Sequence of chain 1.A:
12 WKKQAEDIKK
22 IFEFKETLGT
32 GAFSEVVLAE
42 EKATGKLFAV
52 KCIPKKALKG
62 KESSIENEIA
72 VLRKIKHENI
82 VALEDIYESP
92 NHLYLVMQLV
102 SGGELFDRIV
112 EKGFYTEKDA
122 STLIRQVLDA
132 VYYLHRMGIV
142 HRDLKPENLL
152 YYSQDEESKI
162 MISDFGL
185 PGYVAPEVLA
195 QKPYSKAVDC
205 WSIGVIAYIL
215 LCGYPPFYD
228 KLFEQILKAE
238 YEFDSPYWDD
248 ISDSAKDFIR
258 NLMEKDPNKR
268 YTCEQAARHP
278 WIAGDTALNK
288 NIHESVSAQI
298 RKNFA

Binding-site contacts:
Ligand atom C10 contacts residue GLU105 of chain 1.A at 3.6 Å.
Ligand atom C15 contacts residue SER164 of chain 1.A at 3.7 Å.
Ligand atom C16 contacts residue LEU29 of chain 1.A at 3.3 Å (hydrophobic).
Ligand atom C18 contacts residue ASN149 of chain 1.A at 3.4 Å.
Ligand atom N contacts residue LEU29 of chain 1.A at 4.0 Å.
Ligand atom N6 contacts residue ASP165 of chain 1.A at 2.9 Å (salt-bridge).
Ligand atom N6 contacts residue ASN149 of chain 1.A at 2.8 Å (h-bond).
Ligand atom C5 contacts residue LEU151 of chain 1.A at 3.7 Å (hydrophobic).
Ligand atom O contacts residue GLN99 of chain 1.A at 3.6 Å.
Ligand atom C4 contacts residue VAL101 of chain 1.A at 3.6 Å (hydrophobic).
Ligand atom N1 contacts residue LEU151 of chain 1.A at 3.5 Å.
Ligand atom O contacts residue ALA50 of chain 1.A at 3.6 Å.
Ligand atom C2 contacts residue GLU27 of chain 1.A at 3.8 Å.
Ligand atom N3 contacts residue ASP165 of chain 1.A at 3.8 Å.
Ligand atom N3 contacts residue VAL37 of chain 1.A at 3.7 Å.
Ligand atom N4 contacts residue GLN99 of chain 1.A at 2.9 Å (h-bond).
Ligand atom N1 contacts residue LEU29 of chain 1.A at 3.7 Å.
Ligand atom O contacts residue LEU100 of chain 1.A at 3.4 Å.
Ligand atom C19 contacts residue ASP165 of chain 1.A at 3.6 Å.
Ligand atom O contacts residue VAL101 of chain 1.A at 2.9 Å (h-bond).
Ligand atom C13 contacts residue SER164 of chain 1.A at 3.0 Å.
Ligand atom C11 contacts residue LEU151 of chain 1.A at 3.8 Å (hydrophobic).
Ligand atom C19 contacts residue ASN149 of chain 1.A at 3.1 Å.
Ligand atom C20 contacts residue ASP165 of chain 1.A at 3.6 Å.
Ligand atom C14 contacts residue SER164 of chain 1.A at 3.6 Å.
Ligand atom C18 contacts residue GLU148 of chain 1.A at 3.8 Å.
Ligand atom C5 contacts residue LEU29 of chain 1.A at 3.9 Å (hydrophobic).
Ligand atom N4 contacts residue VAL101 of chain 1.A at 4.0 Å.
Ligand atom N2 contacts residue LEU29 of chain 1.A at 3.9 Å.
Ligand atom N4 contacts residue VAL82 of chain 1.A at 3.6 Å.
Ligand atom C15 contacts residue GLN99 of chain 1.A at 3.7 Å.
Ligand atom N4 contacts residue ALA50 of chain 1.A at 3.8 Å.
Ligand atom C15 contacts residue ALA50 of chain 1.A at 3.6 Å (hydrophobic).
Ligand atom C15 contacts residue VAL101 of chain 1.A at 3.8 Å (hydrophobic).
Ligand atom C contacts residue SER102 of chain 1.A at 3.7 Å.
Ligand atom N3 contacts residue SER164 of chain 1.A at 3.8 Å.
Ligand atom N4 contacts residue SER164 of chain 1.A at 3.0 Å (h-bond).
Ligand atom C9 contacts residue LEU29 of chain 1.A at 3.4 Å (hydrophobic).
Ligand atom C17 contacts residue GLU148 of chain 1.A at 3.6 Å.
Ligand atom C6 contacts residue LEU151 of chain 1.A at 3.9 Å (hydrophobic).

The protein below binds the small molecule below.
Small molecule (SMILES): CC(C)c1cc(Nc2nc(N3CCC[C@H](N)C3)ncc2C(N)=O)cc(C(C)C)n1